Sequence of chain 1.A:
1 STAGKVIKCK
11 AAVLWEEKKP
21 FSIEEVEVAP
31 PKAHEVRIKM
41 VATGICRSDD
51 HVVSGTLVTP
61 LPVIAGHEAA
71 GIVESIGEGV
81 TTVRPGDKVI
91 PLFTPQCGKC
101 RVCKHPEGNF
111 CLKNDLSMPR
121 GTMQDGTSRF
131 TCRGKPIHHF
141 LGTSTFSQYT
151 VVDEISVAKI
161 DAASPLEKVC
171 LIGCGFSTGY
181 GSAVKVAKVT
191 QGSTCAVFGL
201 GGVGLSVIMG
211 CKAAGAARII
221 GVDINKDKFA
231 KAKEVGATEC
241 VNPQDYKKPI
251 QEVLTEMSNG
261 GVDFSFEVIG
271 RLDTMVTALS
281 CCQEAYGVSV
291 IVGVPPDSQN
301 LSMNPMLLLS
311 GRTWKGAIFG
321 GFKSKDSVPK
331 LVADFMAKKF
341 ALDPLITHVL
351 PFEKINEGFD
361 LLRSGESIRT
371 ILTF

Binding-site contacts:
Ligand atom C5 contacts residue ZN1 of chain 1.C at 3.1 Å.
Ligand atom C3 contacts residue VAL294 of chain 1.A at 4.2 Å (hydrophobic).
Ligand atom N2 contacts residue CYS174 of chain 1.A at 4.0 Å.
Ligand atom N1 contacts residue CYS46 of chain 1.A at 3.8 Å.
Ligand atom I4 contacts residue LEU116 of chain 1.A at 3.8 Å.
Ligand atom N1 contacts residue CYS174 of chain 1.A at 3.5 Å (h-bond).
Ligand atom C5 contacts residue LEU141 of chain 1.A at 4.1 Å (hydrophobic).
Ligand atom N1 contacts residue ZN1 of chain 1.C at 2.2 Å.
Ligand atom C3 contacts residue SER48 of chain 1.A at 3.5 Å.
Ligand atom C3 contacts residue PHE93 of chain 1.A at 4.0 Å (hydrophobic).
Ligand atom C5 contacts residue SER48 of chain 1.A at 3.3 Å.
Ligand atom C4 contacts residue PHE93 of chain 1.A at 3.8 Å (hydrophobic).
Ligand atom C4 contacts residue HIS67 of chain 1.A at 4.5 Å.
Ligand atom N1 contacts residue NAJ1 of chain 1.E at 2.7 Å.
Ligand atom C4 contacts residue ZN1 of chain 1.C at 4.3 Å.
Ligand atom N2 contacts residue SER48 of chain 1.A at 3.3 Å (h-bond).
Ligand atom C4 contacts residue SER48 of chain 1.A at 3.4 Å.
Ligand atom C3 contacts residue ZN1 of chain 1.C at 4.4 Å.
Ligand atom N1 contacts residue SER48 of chain 1.A at 3.1 Å (h-bond).
Ligand atom I4 contacts residue LEU141 of chain 1.A at 4.0 Å.
Ligand atom N1 contacts residue PHE93 of chain 1.A at 3.8 Å.
Ligand atom C4 contacts residue NAJ1 of chain 1.E at 3.8 Å.
Ligand atom N2 contacts residue PHE93 of chain 1.A at 3.8 Å.
Ligand atom N2 contacts residue NAJ1 of chain 1.E at 1.8 Å.
Ligand atom N2 contacts residue HIS67 of chain 1.A at 4.4 Å.
Ligand atom C4 contacts residue LEU141 of chain 1.A at 4.4 Å (hydrophobic).
Ligand atom C5 contacts residue HIS67 of chain 1.A at 3.1 Å.
Ligand atom N1 contacts residue HIS67 of chain 1.A at 3.0 Å (h-bond).
Ligand atom N2 contacts residue ZN1 of chain 1.C at 3.2 Å.
Ligand atom C3 contacts residue NAJ1 of chain 1.E at 2.7 Å.
Ligand atom C5 contacts residue PHE93 of chain 1.A at 3.9 Å (hydrophobic).
Ligand atom I4 contacts residue LEU57 of chain 1.A at 4.3 Å.
Ligand atom C5 contacts residue NAJ1 of chain 1.E at 3.9 Å.

This protein binds this small molecule.
Small molecule (SMILES): Ic1cn[nH]c1